Binding-site contacts:
Ligand atom C5 contacts residue ASN355 of chain 2.B at 3.7 Å.
Ligand atom O5 contacts residue ASN355 of chain 2.B at 2.4 Å (h-bond).
Ligand atom C1 contacts residue ASN355 of chain 2.B at 1.4 Å.
Ligand atom C1 contacts residue NAG2 of chain 2.U at 4.5 Å.
Ligand atom C1 contacts residue NAG1 of chain 2.U at 3.9 Å.
Ligand atom C2 contacts residue ASN355 of chain 2.B at 2.4 Å.
Ligand atom O3 contacts residue NAG1 of chain 2.U at 4.5 Å.
Ligand atom O7 contacts residue NAG1 of chain 2.U at 3.6 Å.
Ligand atom O7 contacts residue NAG2 of chain 2.U at 3.0 Å (h-bond).
Ligand atom C7 contacts residue ASN355 of chain 2.B at 3.2 Å.
Ligand atom C4 contacts residue ASN355 of chain 2.B at 4.3 Å.
Ligand atom C3 contacts residue ASN355 of chain 2.B at 3.8 Å.
Ligand atom C8 contacts residue ASN355 of chain 2.B at 4.3 Å.
Ligand atom C7 contacts residue NAG2 of chain 2.U at 3.7 Å.
Ligand atom C8 contacts residue NAG2 of chain 2.U at 3.7 Å.
Ligand atom C5 contacts residue SER357 of chain 2.B at 4.2 Å.
Ligand atom C1 contacts residue SER357 of chain 2.B at 3.5 Å.
Ligand atom C7 contacts residue NAG1 of chain 2.U at 4.2 Å.
Ligand atom N2 contacts residue ASN355 of chain 2.B at 2.8 Å (h-bond).
Ligand atom O4 contacts residue NAG1 of chain 2.U at 3.6 Å (h-bond).
Ligand atom O7 contacts residue ASN355 of chain 2.B at 3.1 Å (h-bond).
Ligand atom O5 contacts residue SER357 of chain 2.B at 3.7 Å.
Ligand atom C3 contacts residue NAG1 of chain 2.U at 4.2 Å.
Ligand atom C5 contacts residue NAG1 of chain 2.U at 4.4 Å.
Ligand atom C6 contacts residue NAG1 of chain 2.U at 4.1 Å.

Sequence of chain 2.B:
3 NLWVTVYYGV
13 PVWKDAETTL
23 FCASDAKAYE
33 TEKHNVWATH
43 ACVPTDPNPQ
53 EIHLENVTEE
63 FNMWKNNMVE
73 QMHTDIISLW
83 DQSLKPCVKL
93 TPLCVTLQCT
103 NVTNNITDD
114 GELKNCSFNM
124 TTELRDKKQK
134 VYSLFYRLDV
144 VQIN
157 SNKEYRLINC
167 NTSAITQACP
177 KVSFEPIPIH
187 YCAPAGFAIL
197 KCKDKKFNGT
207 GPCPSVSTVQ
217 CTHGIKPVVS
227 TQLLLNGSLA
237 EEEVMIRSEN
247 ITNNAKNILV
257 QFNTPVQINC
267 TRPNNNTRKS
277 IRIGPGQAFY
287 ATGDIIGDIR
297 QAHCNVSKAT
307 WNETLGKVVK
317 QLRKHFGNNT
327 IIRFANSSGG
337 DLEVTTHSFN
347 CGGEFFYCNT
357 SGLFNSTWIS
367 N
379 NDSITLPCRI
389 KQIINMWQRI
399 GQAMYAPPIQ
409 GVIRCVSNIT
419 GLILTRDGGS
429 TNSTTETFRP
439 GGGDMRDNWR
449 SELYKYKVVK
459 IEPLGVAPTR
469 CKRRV

This protein binds this small molecule.
Small molecule (SMILES): CC(=O)N[C@H]1[C@H](O[C@H]2[C@H](O)[C@@H](NC(C)=O)CO[C@@H]2CO)O[C@H](CO)[C@@H](O[C@@H]2O[C@H](CO[C@H]3O[C@H](CO)[C@@H](O)[C@H](O)[C@@H]3O)[C@@H](O)[C@H](O[C@H]3O[C@H](CO)[C@@H](O)[C@H](O)[C@@H]3O)[C@@H]2O)[C@@H]1O